A protein and the small-molecule ligand that binds it are described below.
Small molecule (SMILES): CN[C@H](C)Cc1cc(C#N)cc(OCc2ccc3c(C)cc(N)nc3c2)c1

Sequence of chain 1.A:
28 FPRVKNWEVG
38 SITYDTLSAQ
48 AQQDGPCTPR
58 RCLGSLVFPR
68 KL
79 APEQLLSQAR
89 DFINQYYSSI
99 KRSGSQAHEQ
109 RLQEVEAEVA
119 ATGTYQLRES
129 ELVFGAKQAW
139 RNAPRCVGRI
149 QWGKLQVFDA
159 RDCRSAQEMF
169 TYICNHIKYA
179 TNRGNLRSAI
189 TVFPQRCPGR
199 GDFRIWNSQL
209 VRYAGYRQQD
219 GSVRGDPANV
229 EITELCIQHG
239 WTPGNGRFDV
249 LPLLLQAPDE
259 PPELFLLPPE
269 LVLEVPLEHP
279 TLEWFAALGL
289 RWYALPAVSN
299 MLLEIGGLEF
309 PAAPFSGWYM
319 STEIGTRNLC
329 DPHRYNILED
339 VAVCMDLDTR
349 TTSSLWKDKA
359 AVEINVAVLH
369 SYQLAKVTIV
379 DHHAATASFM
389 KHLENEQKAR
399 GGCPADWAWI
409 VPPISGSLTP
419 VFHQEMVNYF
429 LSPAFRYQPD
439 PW

Binding-site contacts:
Ligand atom C22 contacts residue ARG325 of chain 1.A at 3.2 Å.
Ligand atom C11 contacts residue PHE313 of chain 1.A at 3.5 Å (hydrophobic).
Ligand atom C03 contacts residue HEM1 of chain 1.E at 3.2 Å.
Ligand atom C02 contacts residue HEM1 of chain 1.E at 3.6 Å.
Ligand atom C23 contacts residue ARG325 of chain 1.A at 3.4 Å.
Ligand atom C21 contacts residue HEM1 of chain 1.E at 3.5 Å.
Ligand atom N32 contacts residue HEM1 of chain 1.E at 3.2 Å (h-bond).
Ligand atom N02 contacts residue HEM1 of chain 1.E at 3.6 Å.
Ligand atom C12 contacts residue HEM1 of chain 1.E at 3.1 Å.
Ligand atom C11 contacts residue HEM1 of chain 1.E at 3.2 Å.
Ligand atom C09 contacts residue HEM1 of chain 1.E at 3.6 Å.
Ligand atom N28 contacts residue ARG325 of chain 1.A at 3.4 Å (salt-bridge).
Ligand atom C05 contacts residue HEM1 of chain 1.E at 3.8 Å.
Ligand atom C10 contacts residue GLU321 of chain 1.A at 3.3 Å.
Ligand atom C07 contacts residue VAL296 of chain 1.A at 3.4 Å (hydrophobic).
Ligand atom C33 contacts residue TRP407 of chain 1.A at 3.2 Å (hydrophobic).
Ligand atom O13 contacts residue HEM1 of chain 1.E at 3.1 Å (h-bond).
Ligand atom C26 contacts residue HEM1 of chain 1.E at 3.2 Å.
Ligand atom N02 contacts residue GLU321 of chain 1.A at 3.1 Å (salt-bridge).
Ligand atom C09 contacts residue GLU321 of chain 1.A at 3.0 Å.
Ligand atom N02 contacts residue TRP316 of chain 1.A at 2.5 Å (h-bond).
Ligand atom N02 contacts residue MET318 of chain 1.A at 3.8 Å.
Ligand atom C33 contacts residue ARG143 of chain 1.A at 3.5 Å.
Ligand atom C02 contacts residue GLU321 of chain 1.A at 3.5 Å.
Ligand atom N28 contacts residue ARG332 of chain 1.A at 3.5 Å (salt-bridge).
Ligand atom C27 contacts residue ARG325 of chain 1.A at 3.1 Å.
Ligand atom C33 contacts residue TYR435 of chain 1.A at 3.3 Å (hydrophobic).
Ligand atom N28 contacts residue ARG210 of chain 1.A at 3.4 Å (salt-bridge).
Ligand atom N02 contacts residue TYR317 of chain 1.A at 3.5 Å.
Ligand atom N28 contacts residue M4R1 of chain 1.G at 3.5 Å.
Ligand atom C06 contacts residue VAL296 of chain 1.A at 3.5 Å (hydrophobic).
Ligand atom C27 contacts residue M4R1 of chain 1.G at 3.8 Å.
Ligand atom N01 contacts residue GLU321 of chain 1.A at 2.8 Å (salt-bridge).
Ligand atom C33 contacts residue HEM1 of chain 1.E at 3.2 Å.
Ligand atom C02 contacts residue TRP316 of chain 1.A at 3.7 Å (hydrophobic).
Ligand atom N01 contacts residue HEM1 of chain 1.E at 3.8 Å.
Ligand atom N32 contacts residue TYR435 of chain 1.A at 2.8 Å (h-bond).
Ligand atom C08 contacts residue HEM1 of chain 1.E at 3.7 Å.
Ligand atom C07 contacts residue HEM1 of chain 1.E at 3.8 Å.
Ligand atom C04 contacts residue HEM1 of chain 1.E at 3.6 Å.